Sequence of chain 11.C:
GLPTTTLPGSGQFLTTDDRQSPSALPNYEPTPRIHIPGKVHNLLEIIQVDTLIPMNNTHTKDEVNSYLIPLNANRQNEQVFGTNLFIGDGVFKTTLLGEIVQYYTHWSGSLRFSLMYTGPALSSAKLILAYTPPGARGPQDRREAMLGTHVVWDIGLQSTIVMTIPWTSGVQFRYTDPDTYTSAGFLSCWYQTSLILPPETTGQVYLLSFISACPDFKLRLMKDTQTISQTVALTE

Sequence of chain 15.C:
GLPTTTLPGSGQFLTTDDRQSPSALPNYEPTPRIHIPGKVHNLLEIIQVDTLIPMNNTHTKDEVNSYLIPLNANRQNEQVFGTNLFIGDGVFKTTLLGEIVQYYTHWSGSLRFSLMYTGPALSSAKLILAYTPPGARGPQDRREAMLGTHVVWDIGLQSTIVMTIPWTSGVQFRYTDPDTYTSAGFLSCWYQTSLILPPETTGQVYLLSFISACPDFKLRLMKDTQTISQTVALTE

Binding-site contacts:
Ligand atom C5A contacts residue CYS199 of chain 15.A at 3.9 Å (hydrophobic).
Ligand atom C31 contacts residue PRO174 of chain 15.A at 3.3 Å (hydrophobic).
Ligand atom C4 contacts residue TYR152 of chain 15.A at 3.7 Å (hydrophobic).
Ligand atom N2 contacts residue ALA24 of chain 15.C at 3.1 Å.
Ligand atom C3B contacts residue TYR197 of chain 15.A at 3.3 Å (hydrophobic).
Ligand atom CL1 contacts residue ILE104 of chain 15.A at 3.6 Å.
Ligand atom C6C contacts residue VAL191 of chain 15.A at 3.3 Å (hydrophobic).
Ligand atom C3 contacts residue PHE186 of chain 15.A at 3.9 Å (hydrophobic).
Ligand atom O1A contacts residue VAL122 of chain 15.A at 4.0 Å.
Ligand atom CM1 contacts residue CYS199 of chain 15.A at 3.8 Å (hydrophobic).
Ligand atom C5 contacts residue TYR152 of chain 15.A at 3.6 Å (hydrophobic).
Ligand atom C4 contacts residue PHE186 of chain 15.A at 3.7 Å (hydrophobic).
Ligand atom C31 contacts residue VAL176 of chain 15.A at 3.3 Å (hydrophobic).
Ligand atom C7C contacts residue TYR128 of chain 15.A at 3.5 Å (hydrophobic).
Ligand atom C3 contacts residue PRO174 of chain 15.A at 3.7 Å (hydrophobic).
Ligand atom C4B contacts residue LEU106 of chain 15.A at 3.7 Å (hydrophobic).
Ligand atom C3B contacts residue LEU106 of chain 15.A at 3.8 Å (hydrophobic).
Ligand atom C3C contacts residue TYR128 of chain 15.A at 3.6 Å (hydrophobic).
Ligand atom O1B contacts residue MET221 of chain 15.A at 3.8 Å.
Ligand atom C4C contacts residue TYR152 of chain 15.A at 3.9 Å (hydrophobic).
Ligand atom C5 contacts residue PHE186 of chain 15.A at 3.7 Å (hydrophobic).
Ligand atom C4A contacts residue ASN198 of chain 15.A at 3.9 Å.
Ligand atom N2 contacts residue PRO174 of chain 15.A at 3.7 Å.
Ligand atom C5A contacts residue VAL122 of chain 15.A at 3.9 Å (hydrophobic).
Ligand atom C2C contacts residue VAL188 of chain 15.A at 2.8 Å (hydrophobic).
Ligand atom C31 contacts residue ALA150 of chain 15.A at 3.5 Å (hydrophobic).
Ligand atom O1 contacts residue ALA24 of chain 15.C at 3.4 Å.
Ligand atom N3A contacts residue ASN219 of chain 15.A at 3.4 Å (h-bond).
Ligand atom C2B contacts residue TYR197 of chain 15.A at 3.3 Å (hydrophobic).
Ligand atom CL1 contacts residue ASN105 of chain 15.A at 3.3 Å.
Ligand atom O1 contacts residue TYR152 of chain 15.A at 3.9 Å.
Ligand atom N2 contacts residue PHE186 of chain 15.A at 4.0 Å.
Ligand atom C31 contacts residue SER175 of chain 15.A at 3.5 Å.
Ligand atom O1 contacts residue PHE186 of chain 15.A at 3.8 Å.
Ligand atom C3C contacts residue VAL188 of chain 15.A at 3.3 Å (hydrophobic).
Ligand atom C5C contacts residue ILE104 of chain 15.A at 4.0 Å (hydrophobic).
Ligand atom C1C contacts residue TYR152 of chain 15.A at 3.9 Å (hydrophobic).
Ligand atom O1 contacts residue VAL188 of chain 15.A at 3.8 Å.
Ligand atom CL1 contacts residue MET221 of chain 15.A at 3.8 Å.
Ligand atom C5C contacts residue TYR128 of chain 15.A at 3.7 Å (hydrophobic).

Sequence of chain 15.A:
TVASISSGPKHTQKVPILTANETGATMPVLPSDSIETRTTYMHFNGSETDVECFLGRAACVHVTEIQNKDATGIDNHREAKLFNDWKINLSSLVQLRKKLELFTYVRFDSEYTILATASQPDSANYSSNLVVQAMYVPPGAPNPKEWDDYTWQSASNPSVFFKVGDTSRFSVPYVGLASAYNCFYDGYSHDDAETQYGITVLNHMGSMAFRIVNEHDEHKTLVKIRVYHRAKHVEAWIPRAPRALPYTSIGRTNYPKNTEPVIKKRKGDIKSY

The protein below binds the small molecule below.
Small molecule (SMILES): Cc1cc(CCCCCCCOc2ccc(C3=N[C@@H](C)CO3)cc2Cl)on1